Binding-site contacts:
Ligand atom N2 contacts residue ASN1418 of chain 1.B at 2.9 Å (h-bond).
Ligand atom C5 contacts residue ASN1418 of chain 1.B at 3.8 Å.
Ligand atom C4 contacts residue ASN1418 of chain 1.B at 4.3 Å.
Ligand atom O5 contacts residue ASN1418 of chain 1.B at 2.5 Å (h-bond).
Ligand atom C3 contacts residue ASN1418 of chain 1.B at 3.9 Å.
Ligand atom O7 contacts residue ASN1418 of chain 1.B at 4.4 Å.
Ligand atom C2 contacts residue ASN1418 of chain 1.B at 2.5 Å.
Ligand atom C1 contacts residue ASN1418 of chain 1.B at 1.5 Å.
Ligand atom C7 contacts residue ASN1418 of chain 1.B at 3.9 Å.

The protein below binds the small molecule below.
Small molecule (SMILES): CC(=O)N[C@@H]1[C@@H](O)[C@H](O)[C@@H](CO)O[C@H]1O

Sequence of chain 1.B:
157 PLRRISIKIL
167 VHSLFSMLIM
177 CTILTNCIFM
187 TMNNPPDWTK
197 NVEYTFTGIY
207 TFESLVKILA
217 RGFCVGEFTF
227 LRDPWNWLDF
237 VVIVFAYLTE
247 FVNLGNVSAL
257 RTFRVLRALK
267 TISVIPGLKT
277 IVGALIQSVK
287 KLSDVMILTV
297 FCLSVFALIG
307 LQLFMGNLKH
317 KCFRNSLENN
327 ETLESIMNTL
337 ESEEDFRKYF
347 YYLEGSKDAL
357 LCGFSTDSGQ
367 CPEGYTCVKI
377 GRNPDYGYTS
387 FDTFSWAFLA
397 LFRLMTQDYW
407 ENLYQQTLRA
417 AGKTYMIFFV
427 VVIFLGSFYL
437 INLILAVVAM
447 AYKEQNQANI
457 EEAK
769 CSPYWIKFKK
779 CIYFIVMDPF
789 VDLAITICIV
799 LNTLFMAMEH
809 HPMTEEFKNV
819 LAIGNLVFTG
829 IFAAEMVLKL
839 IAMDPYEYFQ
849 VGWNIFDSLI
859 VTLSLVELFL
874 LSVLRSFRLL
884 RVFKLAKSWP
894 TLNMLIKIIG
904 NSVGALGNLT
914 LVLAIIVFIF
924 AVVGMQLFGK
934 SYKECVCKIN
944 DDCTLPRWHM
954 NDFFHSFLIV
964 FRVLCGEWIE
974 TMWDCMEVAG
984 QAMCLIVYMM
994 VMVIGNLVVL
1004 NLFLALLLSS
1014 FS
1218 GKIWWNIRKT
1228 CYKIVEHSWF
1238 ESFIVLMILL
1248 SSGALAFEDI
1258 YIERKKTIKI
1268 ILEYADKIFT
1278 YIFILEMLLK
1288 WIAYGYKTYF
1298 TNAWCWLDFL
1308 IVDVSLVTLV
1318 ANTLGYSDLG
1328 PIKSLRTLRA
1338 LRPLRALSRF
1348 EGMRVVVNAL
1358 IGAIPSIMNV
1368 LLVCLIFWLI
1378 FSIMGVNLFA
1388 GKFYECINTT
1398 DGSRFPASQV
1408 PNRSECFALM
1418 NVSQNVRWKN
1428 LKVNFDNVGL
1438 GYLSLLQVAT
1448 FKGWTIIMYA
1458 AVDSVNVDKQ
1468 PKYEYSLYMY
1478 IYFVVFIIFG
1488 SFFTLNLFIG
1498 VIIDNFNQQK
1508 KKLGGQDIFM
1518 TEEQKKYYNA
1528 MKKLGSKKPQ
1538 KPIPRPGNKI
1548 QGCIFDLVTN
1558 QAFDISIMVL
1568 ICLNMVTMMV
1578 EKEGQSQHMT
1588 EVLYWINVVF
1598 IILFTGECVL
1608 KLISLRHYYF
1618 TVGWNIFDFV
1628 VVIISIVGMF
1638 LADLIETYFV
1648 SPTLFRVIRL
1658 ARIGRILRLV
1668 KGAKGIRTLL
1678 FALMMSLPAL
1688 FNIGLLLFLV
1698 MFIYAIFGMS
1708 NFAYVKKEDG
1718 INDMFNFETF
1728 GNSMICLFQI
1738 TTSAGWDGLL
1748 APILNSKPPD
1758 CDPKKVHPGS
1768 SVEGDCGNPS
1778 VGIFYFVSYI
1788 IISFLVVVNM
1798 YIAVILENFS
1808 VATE